Binding-site contacts:
Ligand atom C6 contacts residue ASN124 of chain 1.A at 3.7 Å.
Ligand atom C8 contacts residue TRP256 of chain 1.A at 3.5 Å (hydrophobic).
Ligand atom C9 contacts residue ALA229 of chain 1.A at 3.2 Å (hydrophobic).
Ligand atom C45 contacts residue ALA229 of chain 1.A at 3.7 Å (hydrophobic).
Ligand atom C2 contacts residue ILE208 of chain 1.A at 3.7 Å (hydrophobic).
Ligand atom C1 contacts residue GLY257 of chain 1.A at 3.6 Å.
Ligand atom C34 contacts residue SER255 of chain 1.A at 3.7 Å.
Ligand atom C24 contacts residue TRP79 of chain 1.A at 3.6 Å (hydrophobic).
Ligand atom N18 contacts residue GLY257 of chain 1.A at 2.9 Å (h-bond).
Ligand atom N2 contacts residue TRP256 of chain 1.A at 3.6 Å.
Ligand atom C25 contacts residue TYR76 of chain 1.A at 3.3 Å (hydrophobic).
Ligand atom C44 contacts residue TRP256 of chain 1.A at 3.4 Å (hydrophobic).
Ligand atom CL1 contacts residue TRP256 of chain 1.A at 3.4 Å.
Ligand atom F2 contacts residue GLU258 of chain 1.A at 3.2 Å.
Ligand atom CL2 contacts residue TRP79 of chain 1.A at 3.7 Å.
Ligand atom C33 contacts residue SER255 of chain 1.A at 3.2 Å.
Ligand atom O28 contacts residue GLY257 of chain 1.A at 3.0 Å (h-bond).
Ligand atom N37 contacts residue SER255 of chain 1.A at 3.0 Å (h-bond).
Ligand atom O28 contacts residue TRP256 of chain 1.A at 3.3 Å.
Ligand atom CL1 contacts residue PHE268 of chain 1.A at 3.4 Å.
Ligand atom CL1 contacts residue VAL254 of chain 1.A at 3.7 Å.
Ligand atom CL2 contacts residue HIS72 of chain 1.A at 3.5 Å.
Ligand atom C9 contacts residue GLY259 of chain 1.A at 3.6 Å.
Ligand atom C5 contacts residue GLU123 of chain 1.A at 3.2 Å.
Ligand atom C43 contacts residue VAL254 of chain 1.A at 3.7 Å (hydrophobic).
Ligand atom C5 contacts residue ASN124 of chain 1.A at 3.6 Å.
Ligand atom CL2 contacts residue TYR76 of chain 1.A at 3.7 Å.
Ligand atom F2 contacts residue TRP256 of chain 1.A at 3.3 Å.
Ligand atom F2 contacts residue GLY257 of chain 1.A at 3.7 Å.
Ligand atom CL1 contacts residue GLY267 of chain 1.A at 3.6 Å.
Ligand atom C43 contacts residue SER255 of chain 1.A at 3.7 Å.
Ligand atom C7 contacts residue CYS230 of chain 1.A at 3.5 Å (hydrophobic).
Ligand atom C25 contacts residue TRP79 of chain 1.A at 3.7 Å (hydrophobic).
Ligand atom C43 contacts residue TRP256 of chain 1.A at 3.6 Å (hydrophobic).
Ligand atom F1 contacts residue ILE208 of chain 1.A at 3.5 Å.
Ligand atom C4 contacts residue GLU123 of chain 1.A at 3.5 Å.
Ligand atom C45 contacts residue ASP228 of chain 1.A at 3.4 Å.
Ligand atom N37 contacts residue SER234 of chain 1.A at 3.4 Å (h-bond).
Ligand atom C7 contacts residue SER234 of chain 1.A at 2.9 Å.
Ligand atom C33 contacts residue HIS72 of chain 1.A at 3.5 Å.

Sequence of chain 1.A:
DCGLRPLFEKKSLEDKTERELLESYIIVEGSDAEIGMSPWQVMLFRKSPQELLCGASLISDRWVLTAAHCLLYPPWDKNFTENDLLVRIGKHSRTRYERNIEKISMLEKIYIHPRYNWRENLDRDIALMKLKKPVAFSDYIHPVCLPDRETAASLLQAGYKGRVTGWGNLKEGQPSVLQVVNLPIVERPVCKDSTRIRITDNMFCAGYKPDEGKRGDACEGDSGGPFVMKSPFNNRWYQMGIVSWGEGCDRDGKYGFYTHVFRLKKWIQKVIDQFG

This small molecule binds to this protein.
Small molecule (SMILES): C[C@@H](NC(=O)Cc1c(Cl)ccc(NCC(F)(F)c2cccc[n+]2[O-])[n+]1[O-])c1cccc(Cl)c1